Binding-site contacts:
Ligand atom CAI contacts residue VAL192 of chain 28.A at 3.9 Å (hydrophobic).
Ligand atom CAI contacts residue PHE135 of chain 28.A at 3.7 Å (hydrophobic).
Ligand atom CAD contacts residue ASP112 of chain 28.A at 3.7 Å.
Ligand atom CBA contacts residue ASN228 of chain 28.A at 3.8 Å.
Ligand atom OAB contacts residue ASP112 of chain 28.A at 3.6 Å.
Ligand atom CAF contacts residue ASP112 of chain 28.A at 3.6 Å.
Ligand atom CAN contacts residue ILE111 of chain 28.A at 3.8 Å (hydrophobic).
Ligand atom CAS contacts residue TRP203 of chain 28.A at 3.5 Å (hydrophobic).
Ligand atom CAG contacts residue GLN202 of chain 28.A at 3.5 Å.
Ligand atom OAW contacts residue MET195 of chain 28.A at 3.3 Å.
Ligand atom OAW contacts residue ILE111 of chain 28.A at 3.9 Å.
Ligand atom CAA contacts residue SER178 of chain 28.A at 3.5 Å.
Ligand atom CAR contacts residue TYR201 of chain 28.A at 3.5 Å (hydrophobic).
Ligand atom CAF contacts residue TRP203 of chain 28.A at 3.8 Å (hydrophobic).
Ligand atom CAC contacts residue PHE233 of chain 28.A at 3.9 Å (hydrophobic).
Ligand atom CAE contacts residue ASN228 of chain 28.A at 3.4 Å.
Ligand atom CAX contacts residue TRP203 of chain 28.A at 3.5 Å (hydrophobic).
Ligand atom OAB contacts residue TRP203 of chain 28.A at 3.8 Å.
Ligand atom CAD contacts residue THR114 of chain 28.A at 3.6 Å.
Ligand atom CBA contacts residue TRP203 of chain 28.A at 3.3 Å (hydrophobic).
Ligand atom CAP contacts residue ILE111 of chain 28.A at 3.6 Å (hydrophobic).
Ligand atom CAH contacts residue PHE155 of chain 28.A at 3.7 Å (hydrophobic).
Ligand atom CAL contacts residue PHE155 of chain 28.A at 3.7 Å (hydrophobic).
Ligand atom CAA contacts residue TYR153 of chain 28.A at 3.7 Å (hydrophobic).
Ligand atom NAT contacts residue PHE155 of chain 28.A at 3.9 Å.
Ligand atom OAB contacts residue ILE113 of chain 28.A at 3.2 Å (h-bond).
Ligand atom CAL contacts residue PRO177 of chain 28.A at 3.7 Å (hydrophobic).
Ligand atom CAG contacts residue ASN228 of chain 28.A at 3.2 Å.
Ligand atom NBB contacts residue TRP203 of chain 28.A at 3.9 Å.
Ligand atom CAS contacts residue ASN228 of chain 28.A at 3.7 Å.
Ligand atom CAC contacts residue PHE137 of chain 28.A at 3.8 Å (hydrophobic).
Ligand atom CAJ contacts residue PHE155 of chain 28.A at 3.8 Å (hydrophobic).
Ligand atom CAK contacts residue PHE135 of chain 28.A at 3.6 Å (hydrophobic).
Ligand atom CAE contacts residue GLN202 of chain 28.A at 3.4 Å.
Ligand atom CAS contacts residue TYR201 of chain 28.A at 3.7 Å (hydrophobic).
Ligand atom CAP contacts residue PHE135 of chain 28.A at 3.6 Å (hydrophobic).
Ligand atom CAA contacts residue VAL179 of chain 28.A at 3.3 Å (hydrophobic).
Ligand atom NBC contacts residue TRP203 of chain 28.A at 3.2 Å.
Ligand atom CAG contacts residue TRP203 of chain 28.A at 3.6 Å (hydrophobic).
Ligand atom CAA contacts residue PRO177 of chain 28.A at 3.3 Å (hydrophobic).

Sequence of chain 28.C:
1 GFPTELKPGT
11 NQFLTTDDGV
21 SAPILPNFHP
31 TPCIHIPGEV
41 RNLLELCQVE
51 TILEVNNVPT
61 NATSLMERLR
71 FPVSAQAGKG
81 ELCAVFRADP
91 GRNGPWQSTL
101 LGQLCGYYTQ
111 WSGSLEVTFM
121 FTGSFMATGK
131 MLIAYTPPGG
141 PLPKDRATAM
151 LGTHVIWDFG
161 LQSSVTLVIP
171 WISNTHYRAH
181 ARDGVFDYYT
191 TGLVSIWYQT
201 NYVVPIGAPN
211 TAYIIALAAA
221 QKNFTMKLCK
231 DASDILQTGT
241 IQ

A small-molecule ligand and the protein it binds are described below.
Small molecule (SMILES): CCO/N=C/c1ccc(OCCCCCN2CCN(c3ccncc3)C2=O)cc1

Sequence of chain 28.A:
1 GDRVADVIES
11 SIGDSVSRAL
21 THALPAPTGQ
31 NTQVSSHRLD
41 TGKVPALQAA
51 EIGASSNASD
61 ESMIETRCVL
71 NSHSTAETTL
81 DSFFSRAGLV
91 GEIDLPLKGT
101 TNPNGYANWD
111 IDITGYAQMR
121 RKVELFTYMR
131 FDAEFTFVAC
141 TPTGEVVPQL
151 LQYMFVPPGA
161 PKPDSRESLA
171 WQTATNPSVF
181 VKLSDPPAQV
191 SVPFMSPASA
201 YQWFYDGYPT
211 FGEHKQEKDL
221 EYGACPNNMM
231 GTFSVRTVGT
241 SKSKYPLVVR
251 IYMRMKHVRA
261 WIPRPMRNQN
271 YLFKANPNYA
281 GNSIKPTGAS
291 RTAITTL

Sequence of chain 29.C:
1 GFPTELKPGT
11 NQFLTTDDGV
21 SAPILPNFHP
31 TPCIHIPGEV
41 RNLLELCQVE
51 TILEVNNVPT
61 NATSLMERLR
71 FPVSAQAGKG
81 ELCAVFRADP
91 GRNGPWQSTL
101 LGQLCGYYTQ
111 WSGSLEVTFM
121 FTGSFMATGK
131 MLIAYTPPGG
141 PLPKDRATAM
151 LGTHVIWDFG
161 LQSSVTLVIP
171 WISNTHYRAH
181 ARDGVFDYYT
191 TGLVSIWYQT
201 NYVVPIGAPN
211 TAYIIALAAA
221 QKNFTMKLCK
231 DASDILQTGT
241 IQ